A protein and the small-molecule ligand that binds it are described below.
Small molecule (SMILES): O=S(=O)(O)c1cc(O)ccc1O

Binding-site contacts:
Ligand atom C6 contacts residue THR554 of chain 3.C at 3.5 Å.
Ligand atom O5 contacts residue GLU556 of chain 3.C at 3.0 Å (salt-bridge).
Ligand atom C4 contacts residue GLN387 of chain 3.C at 3.4 Å.
Ligand atom C2 contacts residue THR554 of chain 3.C at 3.7 Å.
Ligand atom C3 contacts residue CYS555 of chain 3.C at 4.2 Å (hydrophobic).
Ligand atom O2 contacts residue GLN387 of chain 3.C at 3.3 Å (h-bond).
Ligand atom C2 contacts residue ILE350 of chain 3.C at 4.4 Å (hydrophobic).
Ligand atom C1 contacts residue THR554 of chain 3.C at 4.2 Å.
Ligand atom O3 contacts residue GLN387 of chain 3.C at 4.0 Å.
Ligand atom C5 contacts residue GLN387 of chain 3.C at 3.7 Å.
Ligand atom S1 contacts residue GLN387 of chain 3.C at 3.9 Å.
Ligand atom C6 contacts residue ILE350 of chain 3.C at 3.8 Å (hydrophobic).
Ligand atom O4 contacts residue ARG388 of chain 3.C at 3.5 Å.
Ligand atom O4 contacts residue ILE350 of chain 3.C at 4.2 Å.
Ligand atom C5 contacts residue CYS555 of chain 3.C at 2.8 Å (hydrophobic).
Ligand atom O2 contacts residue ARG388 of chain 3.C at 4.0 Å.
Ligand atom C3 contacts residue GLN387 of chain 3.C at 4.0 Å.
Ligand atom C2 contacts residue CYS555 of chain 3.C at 4.0 Å (hydrophobic).
Ligand atom C4 contacts residue MET384 of chain 3.C at 4.5 Å (hydrophobic).
Ligand atom C3 contacts residue THR554 of chain 3.C at 4.4 Å.
Ligand atom O5 contacts residue GLN387 of chain 3.C at 3.3 Å (h-bond).
Ligand atom C1 contacts residue GLN387 of chain 3.C at 3.8 Å.
Ligand atom C6 contacts residue GLN387 of chain 3.C at 4.3 Å.
Ligand atom O4 contacts residue THR554 of chain 3.C at 4.2 Å.
Ligand atom C6 contacts residue CYS555 of chain 3.C at 2.7 Å (hydrophobic).
Ligand atom C6 contacts residue ARG388 of chain 3.C at 4.1 Å.
Ligand atom O5 contacts residue CYS555 of chain 3.C at 3.2 Å (h-bond).
Ligand atom C4 contacts residue GLU556 of chain 3.C at 3.9 Å.
Ligand atom C5 contacts residue GLU556 of chain 3.C at 3.7 Å.
Ligand atom C5 contacts residue THR554 of chain 3.C at 4.1 Å.
Ligand atom C4 contacts residue THR554 of chain 3.C at 3.7 Å.
Ligand atom C4 contacts residue CYS555 of chain 3.C at 1.7 Å (hydrophobic).
Ligand atom C2 contacts residue ARG388 of chain 3.C at 3.8 Å.

Sequence of chain 3.C:
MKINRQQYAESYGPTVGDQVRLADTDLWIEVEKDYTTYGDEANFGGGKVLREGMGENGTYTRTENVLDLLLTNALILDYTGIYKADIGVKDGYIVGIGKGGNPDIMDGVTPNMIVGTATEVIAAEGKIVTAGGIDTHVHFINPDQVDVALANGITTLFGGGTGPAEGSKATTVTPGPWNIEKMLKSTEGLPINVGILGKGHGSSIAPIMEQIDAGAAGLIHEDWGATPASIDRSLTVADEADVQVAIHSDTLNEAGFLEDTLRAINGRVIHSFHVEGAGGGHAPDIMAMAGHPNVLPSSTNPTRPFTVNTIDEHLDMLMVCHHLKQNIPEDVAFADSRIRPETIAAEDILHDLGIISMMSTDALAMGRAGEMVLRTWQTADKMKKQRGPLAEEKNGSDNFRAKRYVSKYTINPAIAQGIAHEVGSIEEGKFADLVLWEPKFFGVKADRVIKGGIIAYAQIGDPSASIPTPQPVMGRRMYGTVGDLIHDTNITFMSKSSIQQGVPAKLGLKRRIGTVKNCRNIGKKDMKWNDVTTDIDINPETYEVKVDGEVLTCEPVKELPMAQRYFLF